Sequence of chain 2.A:
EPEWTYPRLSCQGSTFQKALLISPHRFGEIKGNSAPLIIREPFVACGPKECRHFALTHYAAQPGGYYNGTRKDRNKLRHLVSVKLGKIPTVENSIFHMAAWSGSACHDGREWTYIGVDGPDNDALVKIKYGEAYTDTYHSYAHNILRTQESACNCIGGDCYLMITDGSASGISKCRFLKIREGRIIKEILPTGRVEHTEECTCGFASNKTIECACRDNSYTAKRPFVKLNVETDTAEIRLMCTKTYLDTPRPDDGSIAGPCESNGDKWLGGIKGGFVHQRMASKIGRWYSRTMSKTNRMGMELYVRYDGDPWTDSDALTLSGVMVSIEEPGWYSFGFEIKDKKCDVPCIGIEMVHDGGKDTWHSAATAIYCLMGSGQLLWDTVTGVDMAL

The small molecule below binds the protein below.
Small molecule (SMILES): CCC(CC)C(=O)Nc1cc(C(=O)O)ccc1NC(C)=O

Binding-site contacts:
Ligand atom C4 contacts residue GLU200 of chain 2.A at 3.7 Å.
Ligand atom O16 contacts residue ARG216 of chain 2.A at 3.5 Å (salt-bridge).
Ligand atom C1 contacts residue ASP73 of chain 2.A at 3.1 Å.
Ligand atom C4 contacts residue ARG216 of chain 2.A at 3.7 Å.
Ligand atom C10 contacts residue TYR333 of chain 2.A at 3.1 Å (hydrophobic).
Ligand atom C18 contacts residue ILE145 of chain 2.A at 3.9 Å (hydrophobic).
Ligand atom O38 contacts residue ASP73 of chain 2.A at 3.2 Å (salt-bridge).
Ligand atom C10 contacts residue ARG216 of chain 2.A at 3.6 Å.
Ligand atom C6 contacts residue ARG40 of chain 2.A at 3.7 Å.
Ligand atom C34 contacts residue TRP101 of chain 2.A at 3.8 Å (hydrophobic).
Ligand atom O38 contacts residue ARG74 of chain 2.A at 2.9 Å (salt-bridge).
Ligand atom C2 contacts residue GLU200 of chain 2.A at 3.8 Å.
Ligand atom O11 contacts residue ARG298 of chain 2.A at 3.5 Å (salt-bridge).
Ligand atom C3 contacts residue GLU200 of chain 2.A at 3.6 Å.
Ligand atom C4 contacts residue TYR333 of chain 2.A at 3.4 Å (hydrophobic).
Ligand atom O12 contacts residue ARG298 of chain 2.A at 2.7 Å (salt-bridge).
Ligand atom C10 contacts residue ARG298 of chain 2.A at 3.5 Å.
Ligand atom C5 contacts residue TYR333 of chain 2.A at 2.9 Å (hydrophobic).
Ligand atom C6 contacts residue GLU41 of chain 2.A at 3.6 Å.
Ligand atom O12 contacts residue TYR333 of chain 2.A at 3.5 Å (h-bond).
Ligand atom C1 contacts residue TYR333 of chain 2.A at 3.8 Å (hydrophobic).
Ligand atom C3 contacts residue ASP73 of chain 2.A at 3.9 Å.
Ligand atom O11 contacts residue TYR333 of chain 2.A at 3.7 Å.
Ligand atom C5 contacts residue ASP73 of chain 2.A at 3.8 Å.
Ligand atom C18 contacts residue ARG147 of chain 2.A at 3.5 Å.
Ligand atom C6 contacts residue TYR333 of chain 2.A at 3.1 Å (hydrophobic).
Ligand atom C6 contacts residue ASP73 of chain 2.A at 3.3 Å.
Ligand atom C2 contacts residue ASP73 of chain 2.A at 3.4 Å.
Ligand atom C18 contacts residue ALA169 of chain 2.A at 3.9 Å (hydrophobic).
Ligand atom C33 contacts residue ARG74 of chain 2.A at 3.9 Å.
Ligand atom C33 contacts residue ASP73 of chain 2.A at 3.9 Å.
Ligand atom C10 contacts residue ARG40 of chain 2.A at 3.8 Å.
Ligand atom O16 contacts residue GLU199 of chain 2.A at 3.2 Å (salt-bridge).
Ligand atom C14 contacts residue GLU199 of chain 2.A at 3.8 Å.
Ligand atom O11 contacts residue ARG216 of chain 2.A at 3.1 Å (salt-bridge).
Ligand atom C5 contacts residue ARG216 of chain 2.A at 3.9 Å.
Ligand atom C1 contacts residue GLU41 of chain 2.A at 3.8 Å.
Ligand atom O12 contacts residue ARG40 of chain 2.A at 2.8 Å (salt-bridge).
Ligand atom O16 contacts residue ASN218 of chain 2.A at 3.9 Å.
Ligand atom C34 contacts residue ARG74 of chain 2.A at 4.0 Å.